Sequence of chain 1.D:
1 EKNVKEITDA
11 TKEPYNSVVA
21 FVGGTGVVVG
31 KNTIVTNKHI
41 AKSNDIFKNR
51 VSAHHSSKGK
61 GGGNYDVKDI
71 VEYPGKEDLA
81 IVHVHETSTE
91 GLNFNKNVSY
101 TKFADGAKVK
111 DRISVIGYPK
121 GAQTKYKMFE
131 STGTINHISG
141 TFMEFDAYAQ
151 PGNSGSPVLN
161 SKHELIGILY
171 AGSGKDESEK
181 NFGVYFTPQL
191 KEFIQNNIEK

Binding-site contacts:
Ligand atom C7 contacts residue GLN150 of chain 1.D at 3.6 Å.
Ligand atom O12 contacts residue ALA171 of chain 1.D at 3.2 Å.
Ligand atom C5 contacts residue GLY172 of chain 1.D at 4.0 Å.
Ligand atom C22 contacts residue PRO151 of chain 1.D at 3.5 Å (hydrophobic).
Ligand atom C22 contacts residue GLN150 of chain 1.D at 4.0 Å.
Ligand atom C6 contacts residue GLY172 of chain 1.D at 3.8 Å.
Ligand atom C24 contacts residue PRO151 of chain 1.D at 3.8 Å (hydrophobic).
Ligand atom C24 contacts residue GLN150 of chain 1.D at 4.0 Å.
Ligand atom C20 contacts residue LYS175 of chain 1.D at 3.6 Å.
Ligand atom O2P contacts residue SER154 of chain 1.D at 2.6 Å (h-bond).
Ligand atom C22 contacts residue LYS175 of chain 1.D at 3.6 Å.
Ligand atom P13 contacts residue SER154 of chain 1.D at 1.7 Å.
Ligand atom C4 contacts residue ALA149 of chain 1.D at 3.8 Å (hydrophobic).
Ligand atom C5 contacts residue SER178 of chain 1.D at 3.8 Å.
Ligand atom C18 contacts residue LYS175 of chain 1.D at 3.9 Å.
Ligand atom N10 contacts residue SER154 of chain 1.D at 4.0 Å.
Ligand atom C24 contacts residue SER154 of chain 1.D at 3.1 Å.
Ligand atom C5 contacts residue GLY174 of chain 1.D at 3.6 Å.
Ligand atom C31 contacts residue LYS175 of chain 1.D at 3.9 Å.
Ligand atom C4 contacts residue GLN150 of chain 1.D at 3.8 Å.
Ligand atom O12 contacts residue GLY172 of chain 1.D at 2.8 Å (h-bond).
Ligand atom C11 contacts residue SER154 of chain 1.D at 2.6 Å.
Ligand atom C23 contacts residue PRO151 of chain 1.D at 3.5 Å (hydrophobic).
Ligand atom C17 contacts residue GLY174 of chain 1.D at 3.5 Å.
Ligand atom C9 contacts residue GLY172 of chain 1.D at 4.0 Å.
Ligand atom C7 contacts residue PRO151 of chain 1.D at 3.7 Å (hydrophobic).
Ligand atom C4 contacts residue ASN181 of chain 1.D at 3.9 Å.
Ligand atom C19 contacts residue LYS175 of chain 1.D at 3.8 Å.
Ligand atom O3P contacts residue TYR170 of chain 1.D at 3.3 Å (h-bond).
Ligand atom C5 contacts residue GLN150 of chain 1.D at 3.9 Å.
Ligand atom C22 contacts residue GLY174 of chain 1.D at 3.3 Å.
Ligand atom C18 contacts residue GLY174 of chain 1.D at 3.7 Å.
Ligand atom C31 contacts residue GLY174 of chain 1.D at 3.8 Å.
Ligand atom C6 contacts residue GLN150 of chain 1.D at 3.6 Å.
Ligand atom C21 contacts residue LYS175 of chain 1.D at 3.7 Å.
Ligand atom O3P contacts residue SER154 of chain 1.D at 2.5 Å (h-bond).
Ligand atom C23 contacts residue GLN150 of chain 1.D at 3.8 Å.
Ligand atom C5 contacts residue ALA149 of chain 1.D at 3.9 Å (hydrophobic).
Ligand atom P13 contacts residue TYR170 of chain 1.D at 4.0 Å.
Ligand atom C4 contacts residue GLY172 of chain 1.D at 3.7 Å.

The small molecule below binds the protein below.
Small molecule (SMILES): O=C(N[C@H](Cc1ccccc1)P(=O)(O)O)OCc1ccccc1